Binding-site contacts:
Ligand atom C2 contacts residue SER48 of chain 1.B at 4.0 Å.
Ligand atom F6 contacts residue HIS67 of chain 1.B at 3.5 Å.
Ligand atom C2 contacts residue VAL294 of chain 1.B at 3.8 Å (hydrophobic).
Ligand atom C6 contacts residue SER48 of chain 1.B at 3.4 Å.
Ligand atom C7 contacts residue SER48 of chain 1.B at 3.5 Å.
Ligand atom C7 contacts residue NAJ1 of chain 1.L at 3.5 Å.
Ligand atom C7 contacts residue HIS67 of chain 1.B at 3.6 Å.
Ligand atom F5 contacts residue PHE140 of chain 1.B at 3.5 Å.
Ligand atom C1 contacts residue SER48 of chain 1.B at 3.4 Å.
Ligand atom F6 contacts residue LEU141 of chain 1.B at 3.3 Å.
Ligand atom F2 contacts residue NAJ1 of chain 1.L at 2.9 Å.
Ligand atom O1 contacts residue CYS46 of chain 1.B at 3.5 Å (h-bond).
Ligand atom F6 contacts residue SER48 of chain 1.B at 3.1 Å.
Ligand atom C4 contacts residue LEU116 of chain 1.B at 3.8 Å (hydrophobic).
Ligand atom F3 contacts residue LEU309 of chain 1.A at 3.5 Å.
Ligand atom C7 contacts residue CYS174 of chain 1.B at 3.7 Å (hydrophobic).
Ligand atom O1 contacts residue SER48 of chain 1.B at 2.5 Å (h-bond).
Ligand atom O1 contacts residue NAJ1 of chain 1.L at 3.1 Å.
Ligand atom F5 contacts residue PHE57 of chain 1.B at 3.6 Å.
Ligand atom F4 contacts residue LEU116 of chain 1.B at 3.8 Å.
Ligand atom C5 contacts residue SER48 of chain 1.B at 4.0 Å.
Ligand atom C2 contacts residue NAJ1 of chain 1.L at 4.0 Å.
Ligand atom C1 contacts residue PHE93 of chain 1.B at 4.0 Å (hydrophobic).
Ligand atom F6 contacts residue PHE140 of chain 1.B at 3.9 Å.
Ligand atom C4 contacts residue VAL294 of chain 1.B at 3.9 Å (hydrophobic).
Ligand atom F3 contacts residue LEU116 of chain 1.B at 3.6 Å.
Ligand atom C7 contacts residue PHE93 of chain 1.B at 3.5 Å (hydrophobic).
Ligand atom C5 contacts residue LEU141 of chain 1.B at 3.9 Å (hydrophobic).
Ligand atom C3 contacts residue VAL294 of chain 1.B at 3.4 Å (hydrophobic).
Ligand atom F5 contacts residue LEU141 of chain 1.B at 3.7 Å.
Ligand atom C6 contacts residue LEU141 of chain 1.B at 3.7 Å (hydrophobic).
Ligand atom C7 contacts residue ZN1 of chain 1.J at 3.0 Å.
Ligand atom O1 contacts residue HIS67 of chain 1.B at 3.1 Å (h-bond).
Ligand atom C3 contacts residue LEU116 of chain 1.B at 3.6 Å (hydrophobic).
Ligand atom F3 contacts residue ILE318 of chain 1.B at 3.6 Å.
Ligand atom F3 contacts residue VAL294 of chain 1.B at 3.3 Å.
Ligand atom O1 contacts residue CYS174 of chain 1.B at 3.4 Å (h-bond).
Ligand atom F4 contacts residue PHE57 of chain 1.B at 3.0 Å.
Ligand atom O1 contacts residue ZN1 of chain 1.J at 2.0 Å.
Ligand atom F2 contacts residue ILE318 of chain 1.B at 3.9 Å.

Sequence of chain 1.A:
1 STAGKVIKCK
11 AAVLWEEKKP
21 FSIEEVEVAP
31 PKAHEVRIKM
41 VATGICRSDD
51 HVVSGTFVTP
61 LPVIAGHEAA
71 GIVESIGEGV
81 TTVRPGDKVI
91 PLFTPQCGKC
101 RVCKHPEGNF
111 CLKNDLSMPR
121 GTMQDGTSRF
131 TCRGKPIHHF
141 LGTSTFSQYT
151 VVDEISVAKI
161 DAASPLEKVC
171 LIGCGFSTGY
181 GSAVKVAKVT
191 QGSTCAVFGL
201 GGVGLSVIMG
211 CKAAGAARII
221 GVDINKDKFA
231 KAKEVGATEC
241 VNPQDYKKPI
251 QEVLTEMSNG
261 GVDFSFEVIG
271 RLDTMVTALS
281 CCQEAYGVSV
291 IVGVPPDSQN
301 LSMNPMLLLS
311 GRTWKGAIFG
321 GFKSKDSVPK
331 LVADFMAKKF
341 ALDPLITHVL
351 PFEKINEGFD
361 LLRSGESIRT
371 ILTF

Sequence of chain 1.B:
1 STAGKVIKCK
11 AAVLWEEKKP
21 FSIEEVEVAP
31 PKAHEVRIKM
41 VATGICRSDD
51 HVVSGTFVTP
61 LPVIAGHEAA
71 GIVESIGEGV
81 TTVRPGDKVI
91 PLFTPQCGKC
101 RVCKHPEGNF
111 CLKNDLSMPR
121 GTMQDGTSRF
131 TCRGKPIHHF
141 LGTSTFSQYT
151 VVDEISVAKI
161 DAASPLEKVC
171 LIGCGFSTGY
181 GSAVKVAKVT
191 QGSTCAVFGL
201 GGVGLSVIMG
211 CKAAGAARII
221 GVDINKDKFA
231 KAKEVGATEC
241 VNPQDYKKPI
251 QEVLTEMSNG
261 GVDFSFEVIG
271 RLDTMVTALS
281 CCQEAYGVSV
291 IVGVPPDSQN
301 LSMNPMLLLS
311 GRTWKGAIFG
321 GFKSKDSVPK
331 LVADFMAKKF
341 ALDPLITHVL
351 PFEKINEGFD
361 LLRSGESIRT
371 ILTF

The small molecule below binds the protein below.
Small molecule (SMILES): OCc1c(F)c(F)c(F)c(F)c1F